Sequence of chain 1.A:
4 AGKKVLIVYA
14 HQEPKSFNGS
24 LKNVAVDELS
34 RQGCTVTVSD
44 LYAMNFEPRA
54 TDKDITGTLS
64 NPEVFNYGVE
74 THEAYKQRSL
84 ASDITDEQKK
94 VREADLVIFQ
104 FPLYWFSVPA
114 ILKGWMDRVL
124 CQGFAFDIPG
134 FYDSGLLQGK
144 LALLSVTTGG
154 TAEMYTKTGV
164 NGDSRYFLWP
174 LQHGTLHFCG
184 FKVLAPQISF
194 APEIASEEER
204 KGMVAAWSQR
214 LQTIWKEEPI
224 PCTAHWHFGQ

A small-molecule ligand and the protein it binds are described below.
Small molecule (SMILES): COc1cc(N[C@@H](C)CCCN)c2ncccc2c1

Binding-site contacts:
Ligand atom C10 contacts residue PHE181 of chain 1.B at 3.5 Å (hydrophobic).
Ligand atom C14 contacts residue FAD1 of chain 1.D at 3.3 Å.
Ligand atom C6 contacts residue ILE131 of chain 1.B at 3.9 Å (hydrophobic).
Ligand atom C11 contacts residue PHE109 of chain 1.A at 3.8 Å (hydrophobic).
Ligand atom C2 contacts residue PHE129 of chain 1.B at 3.9 Å (hydrophobic).
Ligand atom C7 contacts residue GLY153 of chain 1.A at 4.0 Å.
Ligand atom C11 contacts residue ASN164 of chain 1.A at 3.6 Å.
Ligand atom C9 contacts residue MET157 of chain 1.A at 3.5 Å (hydrophobic).
Ligand atom N3 contacts residue FAD1 of chain 1.D at 3.5 Å (h-bond).
Ligand atom C2 contacts residue FAD1 of chain 1.D at 3.4 Å.
Ligand atom C13 contacts residue FAD1 of chain 1.D at 3.1 Å.
Ligand atom C15 contacts residue PHE181 of chain 1.B at 3.8 Å (hydrophobic).
Ligand atom C15 contacts residue TRP108 of chain 1.A at 3.5 Å (hydrophobic).
Ligand atom C14 contacts residue PHE181 of chain 1.B at 3.6 Å (hydrophobic).
Ligand atom N2 contacts residue PHE134 of chain 1.B at 4.1 Å.
Ligand atom C12 contacts residue PHE109 of chain 1.A at 3.4 Å (hydrophobic).
Ligand atom O1 contacts residue FAD1 of chain 1.D at 3.2 Å.
Ligand atom O1 contacts residue PHE129 of chain 1.B at 3.4 Å.
Ligand atom C11 contacts residue PHE181 of chain 1.B at 3.3 Å (hydrophobic).
Ligand atom C4 contacts residue PHE181 of chain 1.B at 4.0 Å (hydrophobic).
Ligand atom N3 contacts residue PHE181 of chain 1.B at 3.5 Å.
Ligand atom C8 contacts residue GLY153 of chain 1.A at 3.7 Å.
Ligand atom C13 contacts residue PHE181 of chain 1.B at 3.7 Å (hydrophobic).
Ligand atom C4 contacts residue FAD1 of chain 1.D at 3.7 Å.
Ligand atom C1 contacts residue PHE129 of chain 1.B at 3.8 Å (hydrophobic).
Ligand atom C12 contacts residue PHE181 of chain 1.B at 3.4 Å (hydrophobic).
Ligand atom C1 contacts residue FAD1 of chain 1.D at 3.0 Å.
Ligand atom C9 contacts residue GLY153 of chain 1.A at 4.1 Å.
Ligand atom N1 contacts residue FAD1 of chain 1.D at 3.9 Å.
Ligand atom C10 contacts residue FAD1 of chain 1.D at 3.5 Å.
Ligand atom C13 contacts residue GLY177 of chain 1.B at 3.4 Å.
Ligand atom C12 contacts residue FAD1 of chain 1.D at 3.6 Å.
Ligand atom C13 contacts residue TRP108 of chain 1.A at 3.5 Å (hydrophobic).
Ligand atom C8 contacts residue GLY152 of chain 1.A at 3.9 Å.
Ligand atom C14 contacts residue TRP108 of chain 1.A at 4.0 Å (hydrophobic).
Ligand atom C15 contacts residue FAD1 of chain 1.D at 3.2 Å.
Ligand atom C12 contacts residue GLY177 of chain 1.B at 3.5 Å.
Ligand atom C11 contacts residue FAD1 of chain 1.D at 3.7 Å.
Ligand atom C7 contacts residue GLY152 of chain 1.A at 3.7 Å.
Ligand atom C3 contacts residue FAD1 of chain 1.D at 3.5 Å.

Sequence of chain 1.B:
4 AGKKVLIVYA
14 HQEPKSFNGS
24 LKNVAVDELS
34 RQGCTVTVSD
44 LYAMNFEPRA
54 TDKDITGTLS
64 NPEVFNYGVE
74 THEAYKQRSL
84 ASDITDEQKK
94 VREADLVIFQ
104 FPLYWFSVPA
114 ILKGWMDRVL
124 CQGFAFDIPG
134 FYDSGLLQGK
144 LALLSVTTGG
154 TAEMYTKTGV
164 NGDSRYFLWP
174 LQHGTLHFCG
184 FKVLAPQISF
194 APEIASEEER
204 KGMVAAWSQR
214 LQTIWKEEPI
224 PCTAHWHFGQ